Sequence of chain 1.X:
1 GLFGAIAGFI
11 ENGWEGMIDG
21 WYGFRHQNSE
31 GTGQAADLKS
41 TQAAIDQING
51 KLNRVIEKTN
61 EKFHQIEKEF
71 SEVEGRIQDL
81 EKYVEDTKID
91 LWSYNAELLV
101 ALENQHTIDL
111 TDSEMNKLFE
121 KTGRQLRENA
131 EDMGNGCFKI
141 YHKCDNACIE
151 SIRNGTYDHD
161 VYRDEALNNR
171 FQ

Binding-site contacts:
Ligand atom C5 contacts residue ASN292 of chain 1.W at 3.8 Å.
Ligand atom C6 contacts residue ASN292 of chain 1.W at 3.9 Å.
Ligand atom O7 contacts residue LYS293 of chain 1.W at 4.4 Å.
Ligand atom C7 contacts residue ASN279 of chain 1.W at 3.3 Å.
Ligand atom C8 contacts residue LYS293 of chain 1.W at 4.0 Å.
Ligand atom O5 contacts residue VAL291 of chain 1.W at 4.4 Å.
Ligand atom C4 contacts residue ASN279 of chain 1.W at 4.2 Å.
Ligand atom O7 contacts residue ASN279 of chain 1.W at 3.3 Å (h-bond).
Ligand atom C8 contacts residue VAL291 of chain 1.W at 4.3 Å (hydrophobic).
Ligand atom C8 contacts residue ASN279 of chain 1.W at 4.4 Å.
Ligand atom C1 contacts residue VAL291 of chain 1.W at 3.5 Å (hydrophobic).
Ligand atom C6 contacts residue GLU69 of chain 1.X at 4.4 Å.
Ligand atom C8 contacts residue GLU69 of chain 1.X at 3.7 Å.
Ligand atom C8 contacts residue SER39 of chain 1.W at 3.5 Å.
Ligand atom C1 contacts residue ASN279 of chain 1.W at 1.4 Å.
Ligand atom C1 contacts residue ASN292 of chain 1.W at 4.0 Å.
Ligand atom C3 contacts residue ASN279 of chain 1.W at 3.8 Å.
Ligand atom N2 contacts residue ASN279 of chain 1.W at 2.9 Å (h-bond).
Ligand atom N2 contacts residue VAL291 of chain 1.W at 3.5 Å (h-bond).
Ligand atom C3 contacts residue VAL291 of chain 1.W at 4.2 Å (hydrophobic).
Ligand atom C5 contacts residue VAL291 of chain 1.W at 4.5 Å (hydrophobic).
Ligand atom C2 contacts residue VAL291 of chain 1.W at 3.9 Å (hydrophobic).
Ligand atom O5 contacts residue ASN279 of chain 1.W at 2.3 Å (h-bond).
Ligand atom O5 contacts residue ASN292 of chain 1.W at 3.7 Å.
Ligand atom C2 contacts residue ASN279 of chain 1.W at 2.4 Å.
Ligand atom C5 contacts residue ASN279 of chain 1.W at 3.6 Å.

This protein binds this small molecule.
Small molecule (SMILES): CC(=O)N[C@H]1[C@H](O[C@H]2[C@H](O)[C@@H](NC(C)=O)CO[C@@H]2CO)O[C@H](CO)[C@@H](O)[C@@H]1O

Sequence of chain 1.W:
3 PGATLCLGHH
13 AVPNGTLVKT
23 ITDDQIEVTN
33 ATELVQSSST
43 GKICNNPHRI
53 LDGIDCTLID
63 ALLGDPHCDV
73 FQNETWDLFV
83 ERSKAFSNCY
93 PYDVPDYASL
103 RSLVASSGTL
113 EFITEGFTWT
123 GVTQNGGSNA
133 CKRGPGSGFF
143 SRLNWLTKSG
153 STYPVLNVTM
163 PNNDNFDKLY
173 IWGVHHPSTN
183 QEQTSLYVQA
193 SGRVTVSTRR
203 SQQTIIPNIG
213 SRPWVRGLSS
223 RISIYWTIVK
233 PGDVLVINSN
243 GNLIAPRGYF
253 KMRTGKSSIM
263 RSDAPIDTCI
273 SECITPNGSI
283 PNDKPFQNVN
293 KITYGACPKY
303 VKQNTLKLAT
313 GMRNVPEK